Binding-site contacts:
Ligand atom C2 contacts residue TRP110 of chain 1.A at 4.3 Å (hydrophobic).
Ligand atom C13 contacts residue SER39 of chain 1.A at 3.4 Å.
Ligand atom O17 contacts residue ZN1 of chain 1.E at 2.4 Å.
Ligand atom O17 contacts residue SER39 of chain 1.A at 2.9 Å (h-bond).
Ligand atom C6 contacts residue TRP110 of chain 1.A at 3.5 Å (hydrophobic).
Ligand atom C2 contacts residue ALA85 of chain 1.A at 3.9 Å (hydrophobic).
Ligand atom C9 contacts residue TRP110 of chain 1.A at 4.5 Å (hydrophobic).
Ligand atom C13 contacts residue LEU294 of chain 1.A at 4.4 Å (hydrophobic).
Ligand atom C2 contacts residue ASP150 of chain 1.A at 3.6 Å.
Ligand atom C1 contacts residue LEU294 of chain 1.A at 4.1 Å (hydrophobic).
Ligand atom C1 contacts residue TRP110 of chain 1.A at 3.5 Å (hydrophobic).
Ligand atom O17 contacts residue HIS59 of chain 1.A at 3.3 Å (h-bond).
Ligand atom C2 contacts residue ZN1 of chain 1.E at 4.4 Å.
Ligand atom C2 contacts residue NAP1 of chain 1.F at 4.1 Å.
Ligand atom C1 contacts residue ALA86 of chain 1.A at 4.3 Å (hydrophobic).
Ligand atom C13 contacts residue NAP1 of chain 1.F at 4.0 Å.
Ligand atom C9 contacts residue NAP1 of chain 1.F at 3.5 Å.
Ligand atom C13 contacts residue MET285 of chain 1.B at 4.5 Å (hydrophobic).
Ligand atom O17 contacts residue NAP1 of chain 1.F at 3.4 Å.
Ligand atom C1 contacts residue CYS295 of chain 1.A at 3.6 Å (hydrophobic).
Ligand atom C6 contacts residue ZN1 of chain 1.E at 4.1 Å.
Ligand atom C6 contacts residue HIS59 of chain 1.A at 3.9 Å.
Ligand atom C13 contacts residue TRP110 of chain 1.A at 3.5 Å (hydrophobic).
Ligand atom O17 contacts residue CYS37 of chain 1.A at 3.8 Å.
Ligand atom C6 contacts residue ASP150 of chain 1.A at 4.4 Å.
Ligand atom C9 contacts residue ZN1 of chain 1.E at 3.6 Å.
Ligand atom C9 contacts residue HIS59 of chain 1.A at 4.2 Å.
Ligand atom C9 contacts residue SER39 of chain 1.A at 3.7 Å.
Ligand atom C2 contacts residue HIS59 of chain 1.A at 4.2 Å.
Ligand atom C2 contacts residue CYS295 of chain 1.A at 3.7 Å (hydrophobic).
Ligand atom C1 contacts residue ALA85 of chain 1.A at 3.9 Å (hydrophobic).
Ligand atom O17 contacts residue ASP150 of chain 1.A at 3.5 Å (salt-bridge).
Ligand atom C9 contacts residue ASP150 of chain 1.A at 4.2 Å.

Sequence of chain 1.A:
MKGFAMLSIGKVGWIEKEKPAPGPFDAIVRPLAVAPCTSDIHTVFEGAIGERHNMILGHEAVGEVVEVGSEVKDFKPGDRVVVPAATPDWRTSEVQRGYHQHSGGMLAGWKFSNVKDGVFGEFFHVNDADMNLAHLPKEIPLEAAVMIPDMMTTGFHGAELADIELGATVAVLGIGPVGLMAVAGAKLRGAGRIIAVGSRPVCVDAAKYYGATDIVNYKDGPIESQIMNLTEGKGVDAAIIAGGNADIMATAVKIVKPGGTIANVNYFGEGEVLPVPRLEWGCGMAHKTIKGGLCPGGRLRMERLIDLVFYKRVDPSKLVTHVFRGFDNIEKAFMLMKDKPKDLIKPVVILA

A small-molecule ligand and the protein it binds are described below.
Small molecule (SMILES): CCC[C@@H](C)O

Sequence of chain 1.B:
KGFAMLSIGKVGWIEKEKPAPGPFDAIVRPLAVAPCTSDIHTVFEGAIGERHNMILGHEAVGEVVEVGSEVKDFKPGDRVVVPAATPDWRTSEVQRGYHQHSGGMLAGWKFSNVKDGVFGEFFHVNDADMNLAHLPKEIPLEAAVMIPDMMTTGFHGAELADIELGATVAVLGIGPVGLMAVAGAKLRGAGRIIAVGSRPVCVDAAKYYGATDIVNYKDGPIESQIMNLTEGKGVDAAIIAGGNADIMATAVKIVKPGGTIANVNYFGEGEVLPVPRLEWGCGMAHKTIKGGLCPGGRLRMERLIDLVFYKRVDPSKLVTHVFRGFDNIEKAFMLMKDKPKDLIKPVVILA